Sequence of chain 1.B:
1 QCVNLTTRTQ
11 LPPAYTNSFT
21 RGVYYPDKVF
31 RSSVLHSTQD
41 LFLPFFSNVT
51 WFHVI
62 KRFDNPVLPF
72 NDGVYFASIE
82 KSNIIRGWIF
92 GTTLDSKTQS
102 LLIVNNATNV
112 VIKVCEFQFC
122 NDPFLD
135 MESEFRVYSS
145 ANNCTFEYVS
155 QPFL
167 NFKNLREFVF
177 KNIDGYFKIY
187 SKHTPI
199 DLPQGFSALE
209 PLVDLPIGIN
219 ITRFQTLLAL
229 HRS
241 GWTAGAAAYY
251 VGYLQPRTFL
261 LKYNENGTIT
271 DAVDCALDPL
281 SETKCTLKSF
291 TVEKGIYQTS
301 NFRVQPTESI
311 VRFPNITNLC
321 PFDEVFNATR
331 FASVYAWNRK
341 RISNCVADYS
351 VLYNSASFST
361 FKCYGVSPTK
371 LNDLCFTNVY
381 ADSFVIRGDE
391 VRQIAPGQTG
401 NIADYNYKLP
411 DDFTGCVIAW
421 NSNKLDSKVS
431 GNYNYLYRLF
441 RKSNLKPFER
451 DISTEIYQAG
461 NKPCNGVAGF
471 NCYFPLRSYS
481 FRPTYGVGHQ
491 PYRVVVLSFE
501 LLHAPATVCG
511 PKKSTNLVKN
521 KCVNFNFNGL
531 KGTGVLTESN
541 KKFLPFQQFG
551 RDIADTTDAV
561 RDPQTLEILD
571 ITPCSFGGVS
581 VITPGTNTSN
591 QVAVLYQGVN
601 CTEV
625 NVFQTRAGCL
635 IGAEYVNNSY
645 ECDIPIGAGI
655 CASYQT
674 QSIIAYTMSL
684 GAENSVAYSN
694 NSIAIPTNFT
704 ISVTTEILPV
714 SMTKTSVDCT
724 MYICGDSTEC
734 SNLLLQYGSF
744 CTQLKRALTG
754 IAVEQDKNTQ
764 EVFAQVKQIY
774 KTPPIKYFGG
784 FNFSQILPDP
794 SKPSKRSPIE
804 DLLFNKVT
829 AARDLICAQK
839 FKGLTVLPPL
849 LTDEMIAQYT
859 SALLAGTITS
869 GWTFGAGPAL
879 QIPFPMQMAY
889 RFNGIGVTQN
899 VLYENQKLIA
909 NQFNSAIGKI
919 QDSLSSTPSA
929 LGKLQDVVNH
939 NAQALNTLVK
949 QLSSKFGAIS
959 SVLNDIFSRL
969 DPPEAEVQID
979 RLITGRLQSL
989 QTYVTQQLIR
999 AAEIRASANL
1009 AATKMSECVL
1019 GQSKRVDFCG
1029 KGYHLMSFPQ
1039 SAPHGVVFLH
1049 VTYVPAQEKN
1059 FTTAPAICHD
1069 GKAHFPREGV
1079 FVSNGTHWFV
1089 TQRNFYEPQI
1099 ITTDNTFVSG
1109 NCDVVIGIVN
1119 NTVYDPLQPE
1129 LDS

A protein and the small-molecule ligand that binds it are described below.
Small molecule (SMILES): CC(=O)N[C@H]1[C@H](O[C@H]2[C@H](O)[C@@H](NC(C)=O)CO[C@@H]2CO)O[C@H](CO)[C@@H](O)[C@@H]1O

Binding-site contacts:
Ligand atom C3 contacts residue ASN315 of chain 1.B at 3.9 Å.
Ligand atom C2 contacts residue ASN315 of chain 1.B at 2.6 Å.
Ligand atom C5 contacts residue GLN564 of chain 1.B at 4.4 Å.
Ligand atom C1 contacts residue ASN315 of chain 1.B at 1.4 Å.
Ligand atom C8 contacts residue ASN315 of chain 1.B at 4.1 Å.
Ligand atom C5 contacts residue ASN315 of chain 1.B at 3.6 Å.
Ligand atom C6 contacts residue GLN564 of chain 1.B at 4.4 Å.
Ligand atom N2 contacts residue ASN315 of chain 1.B at 3.0 Å (h-bond).
Ligand atom O6 contacts residue LEU566 of chain 1.B at 4.5 Å.
Ligand atom C7 contacts residue ASN315 of chain 1.B at 3.1 Å.
Ligand atom C4 contacts residue ASN315 of chain 1.B at 4.3 Å.
Ligand atom O7 contacts residue ASN315 of chain 1.B at 3.0 Å (h-bond).
Ligand atom O6 contacts residue THR565 of chain 1.B at 3.8 Å.
Ligand atom C6 contacts residue THR565 of chain 1.B at 4.2 Å.
Ligand atom O5 contacts residue ASN315 of chain 1.B at 2.4 Å (h-bond).
Ligand atom C1 contacts residue GLN564 of chain 1.B at 3.8 Å.
Ligand atom O6 contacts residue GLN564 of chain 1.B at 4.5 Å.
Ligand atom O5 contacts residue GLN564 of chain 1.B at 3.2 Å (h-bond).